A protein and the small-molecule ligand that binds it are described below.
Small molecule (SMILES): CC(=O)N[C@@H]1[C@@H](O)[C@H](O)[C@@H](CO)O[C@H]1O

Binding-site contacts:
Ligand atom N2 contacts residue ASN696 of chain 1.C at 2.9 Å (h-bond).
Ligand atom C4 contacts residue ASN696 of chain 1.C at 4.2 Å.
Ligand atom C5 contacts residue ASN696 of chain 1.C at 3.7 Å.
Ligand atom C8 contacts residue GLY1118 of chain 1.C at 3.7 Å.
Ligand atom C2 contacts residue ASN696 of chain 1.C at 2.5 Å.
Ligand atom C7 contacts residue ASN696 of chain 1.C at 3.1 Å.
Ligand atom C8 contacts residue ASN696 of chain 1.C at 4.3 Å.
Ligand atom O7 contacts residue ASN696 of chain 1.C at 2.9 Å (h-bond).
Ligand atom O5 contacts residue ASN696 of chain 1.C at 2.4 Å (h-bond).
Ligand atom C1 contacts residue ASN696 of chain 1.C at 1.4 Å.
Ligand atom C3 contacts residue ASN696 of chain 1.C at 3.8 Å.

Sequence of chain 1.C:
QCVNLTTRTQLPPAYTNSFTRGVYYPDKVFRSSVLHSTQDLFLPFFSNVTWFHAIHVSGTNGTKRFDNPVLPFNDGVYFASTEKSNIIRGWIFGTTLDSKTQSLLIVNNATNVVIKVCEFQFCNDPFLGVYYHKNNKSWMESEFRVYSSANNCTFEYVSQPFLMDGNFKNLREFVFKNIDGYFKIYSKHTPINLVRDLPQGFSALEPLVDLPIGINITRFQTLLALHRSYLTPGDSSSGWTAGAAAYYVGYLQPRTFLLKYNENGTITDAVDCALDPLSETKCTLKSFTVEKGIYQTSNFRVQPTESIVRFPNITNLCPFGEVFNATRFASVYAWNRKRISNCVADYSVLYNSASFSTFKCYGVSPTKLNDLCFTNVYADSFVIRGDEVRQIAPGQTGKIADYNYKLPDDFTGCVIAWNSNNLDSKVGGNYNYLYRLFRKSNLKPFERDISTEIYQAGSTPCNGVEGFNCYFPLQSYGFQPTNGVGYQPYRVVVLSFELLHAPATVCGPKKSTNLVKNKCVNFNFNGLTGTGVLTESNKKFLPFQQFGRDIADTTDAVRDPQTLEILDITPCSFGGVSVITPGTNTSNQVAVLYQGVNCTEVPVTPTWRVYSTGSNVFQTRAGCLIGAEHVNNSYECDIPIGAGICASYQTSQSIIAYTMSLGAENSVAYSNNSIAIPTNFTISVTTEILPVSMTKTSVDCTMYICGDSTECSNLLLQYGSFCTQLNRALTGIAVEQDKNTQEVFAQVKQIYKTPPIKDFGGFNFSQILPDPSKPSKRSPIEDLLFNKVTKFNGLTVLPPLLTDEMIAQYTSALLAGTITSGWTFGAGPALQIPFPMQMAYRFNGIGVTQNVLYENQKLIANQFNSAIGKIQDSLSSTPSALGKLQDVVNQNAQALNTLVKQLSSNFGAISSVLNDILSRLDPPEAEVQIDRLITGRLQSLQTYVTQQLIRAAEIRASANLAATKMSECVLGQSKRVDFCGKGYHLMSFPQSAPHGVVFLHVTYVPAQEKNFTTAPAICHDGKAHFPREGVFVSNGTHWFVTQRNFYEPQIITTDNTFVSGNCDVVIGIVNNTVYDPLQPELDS